Sequence of chain 1.D:
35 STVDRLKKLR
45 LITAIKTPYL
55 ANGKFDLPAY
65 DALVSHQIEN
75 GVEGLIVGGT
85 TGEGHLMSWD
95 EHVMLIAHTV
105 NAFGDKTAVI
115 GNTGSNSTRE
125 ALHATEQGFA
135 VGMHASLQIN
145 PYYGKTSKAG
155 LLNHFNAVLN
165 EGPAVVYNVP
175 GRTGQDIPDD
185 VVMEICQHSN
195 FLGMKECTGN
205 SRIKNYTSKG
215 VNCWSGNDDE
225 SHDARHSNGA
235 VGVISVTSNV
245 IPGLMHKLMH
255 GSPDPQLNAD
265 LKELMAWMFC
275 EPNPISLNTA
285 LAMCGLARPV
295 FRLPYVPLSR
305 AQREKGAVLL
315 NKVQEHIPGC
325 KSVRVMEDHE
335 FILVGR

Binding-site contacts:
Ligand atom O2 contacts residue TYR171 of chain 1.D at 4.3 Å.
Ligand atom C4 contacts residue CYS201 of chain 1.D at 4.4 Å (hydrophobic).
Ligand atom C4 contacts residue LYS199 of chain 1.D at 3.5 Å.
Ligand atom C5 contacts residue ARG176 of chain 1.D at 3.9 Å.
Ligand atom C3 contacts residue GLY220 of chain 1.D at 4.2 Å.
Ligand atom O2 contacts residue GLY83 of chain 1.D at 4.1 Å.
Ligand atom O2 contacts residue LYS199 of chain 1.D at 3.3 Å (salt-bridge).
Ligand atom C1 contacts residue THR85 of chain 1.D at 3.6 Å.
Ligand atom O1 contacts residue LEU141 of chain 1.D at 4.0 Å.
Ligand atom C5 contacts residue ASN277 of chain 1.D at 4.1 Å.
Ligand atom O1 contacts residue THR84 of chain 1.D at 3.1 Å (h-bond).
Ligand atom C3 contacts residue VAL240 of chain 1.D at 4.1 Å (hydrophobic).
Ligand atom O4 contacts residue VAL173 of chain 1.D at 3.9 Å.
Ligand atom O2 contacts residue THR84 of chain 1.D at 3.3 Å (h-bond).
Ligand atom O1 contacts residue THR85 of chain 1.D at 4.2 Å.
Ligand atom C2 contacts residue ALA48 of chain 1.D at 4.2 Å (hydrophobic).
Ligand atom C1 contacts residue ALA48 of chain 1.D at 3.8 Å (hydrophobic).
Ligand atom C2 contacts residue LYS199 of chain 1.D at 1.3 Å.
Ligand atom C3 contacts residue THR85 of chain 1.D at 3.8 Å.
Ligand atom C2 contacts residue THR85 of chain 1.D at 4.2 Å.
Ligand atom C3 contacts residue TYR171 of chain 1.D at 4.0 Å (hydrophobic).
Ligand atom O4 contacts residue ARG176 of chain 1.D at 3.2 Å (salt-bridge).
Ligand atom O3 contacts residue ARG176 of chain 1.D at 3.5 Å (salt-bridge).
Ligand atom O1 contacts residue GLY83 of chain 1.D at 3.7 Å.
Ligand atom O2 contacts residue THR85 of chain 1.D at 2.5 Å (h-bond).
Ligand atom C4 contacts residue GLY220 of chain 1.D at 3.6 Å.
Ligand atom C4 contacts residue TYR171 of chain 1.D at 3.5 Å (hydrophobic).
Ligand atom O4 contacts residue TYR171 of chain 1.D at 3.7 Å.
Ligand atom C2 contacts residue TYR171 of chain 1.D at 3.5 Å (hydrophobic).
Ligand atom C3 contacts residue LYS199 of chain 1.D at 2.7 Å.
Ligand atom O3 contacts residue PHE273 of chain 1.D at 4.0 Å.
Ligand atom C5 contacts residue TYR171 of chain 1.D at 3.8 Å (hydrophobic).
Ligand atom C1 contacts residue THR84 of chain 1.D at 3.6 Å.
Ligand atom O1 contacts residue TYR171 of chain 1.D at 3.7 Å.
Ligand atom O1 contacts residue LYS199 of chain 1.D at 2.5 Å (salt-bridge).
Ligand atom C1 contacts residue LYS199 of chain 1.D at 2.2 Å.
Ligand atom O2 contacts residue ALA48 of chain 1.D at 3.5 Å.
Ligand atom O3 contacts residue ASN277 of chain 1.D at 3.0 Å (h-bond).
Ligand atom O1 contacts residue ALA48 of chain 1.D at 4.2 Å.
Ligand atom C1 contacts residue TYR171 of chain 1.D at 3.6 Å (hydrophobic).

A small-molecule ligand and the protein it binds are described below.
Small molecule (SMILES): O=C(O)CCC(=O)C(=O)O